The protein below binds the small molecule below.
Small molecule (SMILES): CC(C)[C@H](NC(=O)[C@H](CCCN=C(N)N)NC(=O)[C@@H](N)CCC(=O)O)C(=O)N[C@H](C=O)CCCCN

Binding-site contacts:
Ligand atom CG2 contacts residue PHE76 of chain 6.B at 3.8 Å (hydrophobic).

Sequence of chain 6.B:
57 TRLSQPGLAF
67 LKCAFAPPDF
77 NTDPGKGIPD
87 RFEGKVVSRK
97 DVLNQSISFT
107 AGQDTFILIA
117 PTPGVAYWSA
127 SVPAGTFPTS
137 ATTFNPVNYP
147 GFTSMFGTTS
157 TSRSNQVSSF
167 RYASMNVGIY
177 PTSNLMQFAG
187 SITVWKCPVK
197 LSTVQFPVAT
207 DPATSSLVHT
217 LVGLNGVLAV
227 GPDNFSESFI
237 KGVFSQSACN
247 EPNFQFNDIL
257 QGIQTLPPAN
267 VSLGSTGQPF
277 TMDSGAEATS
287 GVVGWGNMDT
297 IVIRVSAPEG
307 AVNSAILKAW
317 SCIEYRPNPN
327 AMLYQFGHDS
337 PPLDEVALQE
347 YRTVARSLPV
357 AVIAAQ